Sequence of chain 1.A:
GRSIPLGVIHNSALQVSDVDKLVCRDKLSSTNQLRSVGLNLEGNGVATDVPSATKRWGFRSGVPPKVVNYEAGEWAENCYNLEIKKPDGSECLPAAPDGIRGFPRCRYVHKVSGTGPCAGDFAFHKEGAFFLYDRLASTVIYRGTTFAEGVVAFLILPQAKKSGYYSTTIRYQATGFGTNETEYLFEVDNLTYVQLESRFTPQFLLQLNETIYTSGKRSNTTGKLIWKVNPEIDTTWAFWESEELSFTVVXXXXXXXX

Sequence of chain 1.B:
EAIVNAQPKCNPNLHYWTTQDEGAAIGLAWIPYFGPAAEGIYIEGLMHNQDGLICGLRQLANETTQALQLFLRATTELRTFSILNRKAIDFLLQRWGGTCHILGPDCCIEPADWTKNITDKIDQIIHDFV

This small molecule binds to this protein.
Small molecule (SMILES): CC(=O)N[C@H]1[C@H](O[C@H]2[C@H](O)[C@@H](NC(C)=O)CO[C@@H]2CO)O[C@H](CO)[C@@H](O[C@@H]2O[C@H](CO[C@H]3O[C@H](CO)[C@@H](O)[C@H](O)[C@@H]3O)[C@@H](O)[C@H](O[C@H]3O[C@H](CO)[C@@H](O)[C@H](O)[C@@H]3O)[C@@H]2O)[C@@H]1O

Sequence of chain 3.B:
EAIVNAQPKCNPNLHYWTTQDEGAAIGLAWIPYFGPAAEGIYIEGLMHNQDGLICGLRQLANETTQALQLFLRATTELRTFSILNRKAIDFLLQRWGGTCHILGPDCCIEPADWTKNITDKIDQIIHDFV

Binding-site contacts:
Ligand atom O6 contacts residue ALA6 of chain 1.B at 4.2 Å.
Ligand atom O6 contacts residue GLN7 of chain 1.B at 2.7 Å (h-bond).
Ligand atom C8 contacts residue TRP30 of chain 3.B at 4.2 Å (hydrophobic).
Ligand atom O7 contacts residue LEU43 of chain 1.A at 4.0 Å.
Ligand atom C1 contacts residue GLN7 of chain 1.B at 3.9 Å.
Ligand atom C2 contacts residue GOL1 of chain 1.M at 3.8 Å.
Ligand atom C8 contacts residue GOL1 of chain 1.M at 4.0 Å.
Ligand atom C6 contacts residue ALA6 of chain 1.B at 4.2 Å (hydrophobic).
Ligand atom O6 contacts residue GLU129 of chain 1.A at 3.9 Å.
Ligand atom C2 contacts residue ASN62 of chain 1.B at 2.5 Å.
Ligand atom C3 contacts residue ASN62 of chain 1.B at 3.8 Å.
Ligand atom C7 contacts residue GOL1 of chain 1.M at 4.0 Å.
Ligand atom C8 contacts residue GLY130 of chain 1.A at 4.0 Å.
Ligand atom C5 contacts residue GLN7 of chain 1.B at 4.0 Å.
Ligand atom O7 contacts residue ASN62 of chain 1.B at 3.9 Å.
Ligand atom N2 contacts residue ASN62 of chain 1.B at 2.9 Å (h-bond).
Ligand atom O5 contacts residue ASN62 of chain 1.B at 2.4 Å (h-bond).
Ligand atom C7 contacts residue ASN62 of chain 1.B at 3.6 Å.
Ligand atom O6 contacts residue PHE34 of chain 3.B at 3.9 Å.
Ligand atom O3 contacts residue GLU129 of chain 1.A at 4.2 Å.
Ligand atom C8 contacts residue PRO8 of chain 1.B at 4.0 Å (hydrophobic).
Ligand atom O3 contacts residue GOL1 of chain 1.M at 4.1 Å.
Ligand atom C4 contacts residue GOL1 of chain 1.M at 4.2 Å.
Ligand atom C7 contacts residue GLU129 of chain 1.A at 4.0 Å.
Ligand atom C8 contacts residue VAL153 of chain 1.A at 4.0 Å (hydrophobic).
Ligand atom C8 contacts residue ALA131 of chain 1.A at 4.0 Å (hydrophobic).
Ligand atom N2 contacts residue GOL1 of chain 1.M at 3.1 Å (h-bond).
Ligand atom C3 contacts residue GOL1 of chain 1.M at 3.3 Å.
Ligand atom C8 contacts residue GLU129 of chain 1.A at 3.6 Å.
Ligand atom O6 contacts residue PRO8 of chain 1.B at 3.9 Å.
Ligand atom O6 contacts residue LEU28 of chain 3.B at 3.6 Å.
Ligand atom C8 contacts residue THR65 of chain 1.B at 3.7 Å.
Ligand atom O4 contacts residue PHE34 of chain 3.B at 4.2 Å.
Ligand atom C5 contacts residue ASN62 of chain 1.B at 3.7 Å.
Ligand atom C6 contacts residue PHE34 of chain 3.B at 3.6 Å (hydrophobic).
Ligand atom C1 contacts residue GOL1 of chain 1.M at 3.6 Å.
Ligand atom C4 contacts residue ASN62 of chain 1.B at 4.2 Å.
Ligand atom C1 contacts residue ASN62 of chain 1.B at 1.4 Å.
Ligand atom C6 contacts residue GLN7 of chain 1.B at 3.7 Å.
Ligand atom O5 contacts residue GLN7 of chain 1.B at 3.0 Å (h-bond).